Sequence of chain 1.H:
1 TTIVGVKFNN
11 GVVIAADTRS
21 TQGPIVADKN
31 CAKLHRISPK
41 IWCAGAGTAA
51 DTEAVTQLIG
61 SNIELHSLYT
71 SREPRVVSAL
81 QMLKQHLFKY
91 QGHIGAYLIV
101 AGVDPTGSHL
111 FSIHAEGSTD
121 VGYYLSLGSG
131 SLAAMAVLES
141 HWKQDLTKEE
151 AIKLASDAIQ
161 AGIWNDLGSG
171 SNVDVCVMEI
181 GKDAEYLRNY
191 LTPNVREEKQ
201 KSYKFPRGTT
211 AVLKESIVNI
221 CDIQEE

Binding-site contacts:
Ligand atom O contacts residue THR21 of chain 1.N at 3.9 Å.
Ligand atom CB contacts residue THR1 of chain 1.N at 2.7 Å.
Ligand atom N contacts residue THR21 of chain 1.N at 3.0 Å (h-bond).
Ligand atom C contacts residue THR21 of chain 1.N at 3.7 Å.
Ligand atom C contacts residue GLY47 of chain 1.N at 3.7 Å.
Ligand atom N contacts residue GLY47 of chain 1.N at 3.2 Å (h-bond).
Ligand atom O contacts residue THR21 of chain 1.N at 3.2 Å (h-bond).
Ligand atom CG contacts residue LYS33 of chain 1.N at 3.9 Å.
Ligand atom CA contacts residue THR1 of chain 1.N at 2.4 Å.
Ligand atom C2 contacts residue THR1 of chain 1.N at 1.5 Å.
Ligand atom O contacts residue ALA49 of chain 1.N at 3.2 Å (h-bond).
Ligand atom CD contacts residue HIS114 of chain 1.H at 3.5 Å.
Ligand atom C3 contacts residue LYS33 of chain 1.N at 3.6 Å.
Ligand atom O contacts residue THR1 of chain 1.N at 3.6 Å.
Ligand atom CA contacts residue THR21 of chain 1.N at 3.4 Å.
Ligand atom OE1 contacts residue THR20 of chain 1.N at 3.2 Å (h-bond).
Ligand atom N contacts residue THR1 of chain 1.N at 3.7 Å.
Ligand atom C3 contacts residue ARG19 of chain 1.N at 3.4 Å.
Ligand atom C3 contacts residue SER168 of chain 1.N at 3.0 Å.
Ligand atom C1 contacts residue SER168 of chain 1.N at 3.7 Å.
Ligand atom CB contacts residue GLY47 of chain 1.N at 3.8 Å.
Ligand atom O contacts residue GLY47 of chain 1.N at 3.6 Å.
Ligand atom O contacts residue THR1 of chain 1.N at 2.2 Å (h-bond).
Ligand atom OE1 contacts residue THR31 of chain 1.N at 3.8 Å.
Ligand atom CA contacts residue THR22 of chain 1.N at 3.9 Å.
Ligand atom C3 contacts residue THR1 of chain 1.N at 2.4 Å.
Ligand atom C contacts residue THR1 of chain 1.N at 1.4 Å.
Ligand atom N contacts residue THR22 of chain 1.N at 3.9 Å.
Ligand atom C1 contacts residue SER129 of chain 1.N at 3.4 Å.
Ligand atom OE1 contacts residue ALA49 of chain 1.N at 3.9 Å.
Ligand atom CG contacts residue THR22 of chain 1.N at 3.7 Å.
Ligand atom O contacts residue SER168 of chain 1.N at 3.9 Å.
Ligand atom CA contacts residue GLY47 of chain 1.N at 3.4 Å.
Ligand atom C1 contacts residue THR1 of chain 1.N at 2.4 Å.
Ligand atom OE2 contacts residue ARG45 of chain 1.N at 3.4 Å (salt-bridge).
Ligand atom CB contacts residue LYS33 of chain 1.N at 3.8 Å.
Ligand atom CG contacts residue THR20 of chain 1.N at 3.9 Å.
Ligand atom O contacts residue THR20 of chain 1.N at 3.6 Å.
Ligand atom C2 contacts residue SER129 of chain 1.N at 3.8 Å.
Ligand atom CH3 contacts residue HIS114 of chain 1.H at 3.3 Å.

Sequence of chain 1.N:
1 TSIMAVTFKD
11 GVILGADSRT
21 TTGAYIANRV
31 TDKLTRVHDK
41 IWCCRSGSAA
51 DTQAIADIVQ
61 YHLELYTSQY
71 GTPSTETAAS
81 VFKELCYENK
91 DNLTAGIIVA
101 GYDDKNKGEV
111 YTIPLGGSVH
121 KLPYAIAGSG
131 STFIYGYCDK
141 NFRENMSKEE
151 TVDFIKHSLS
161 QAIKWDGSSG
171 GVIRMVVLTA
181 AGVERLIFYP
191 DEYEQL

A small-molecule ligand and the protein it binds are described below.
Small molecule (SMILES): CC(=O)N1CCC[C@H]1C(=O)N[C@@H](C)C(=O)N[C@@H](CCC(=O)O)[C@@H](O)[C@H](C)CO